Binding-site contacts:
Ligand atom C5 contacts residue ASN165 of chain 1.F at 3.7 Å.
Ligand atom O5 contacts residue GLU132 of chain 1.F at 4.0 Å.
Ligand atom O7 contacts residue TYR396 of chain 1.E at 4.2 Å.
Ligand atom O6 contacts residue ASN164 of chain 1.F at 4.3 Å.
Ligand atom C6 contacts residue ASN165 of chain 1.F at 4.4 Å.
Ligand atom C1 contacts residue GLU132 of chain 1.F at 3.6 Å.
Ligand atom C2 contacts residue ASN165 of chain 1.F at 2.5 Å.
Ligand atom O5 contacts residue ASN165 of chain 1.F at 2.4 Å (h-bond).
Ligand atom C8 contacts residue TYR396 of chain 1.E at 4.2 Å (hydrophobic).
Ligand atom C4 contacts residue ASN165 of chain 1.F at 4.3 Å.
Ligand atom C3 contacts residue ASN165 of chain 1.F at 3.8 Å.
Ligand atom N2 contacts residue ASN165 of chain 1.F at 2.9 Å (h-bond).
Ligand atom O6 contacts residue ASN165 of chain 1.F at 3.8 Å.
Ligand atom C1 contacts residue ASN165 of chain 1.F at 1.4 Å.
Ligand atom C7 contacts residue ASN165 of chain 1.F at 3.9 Å.

Sequence of chain 1.E:
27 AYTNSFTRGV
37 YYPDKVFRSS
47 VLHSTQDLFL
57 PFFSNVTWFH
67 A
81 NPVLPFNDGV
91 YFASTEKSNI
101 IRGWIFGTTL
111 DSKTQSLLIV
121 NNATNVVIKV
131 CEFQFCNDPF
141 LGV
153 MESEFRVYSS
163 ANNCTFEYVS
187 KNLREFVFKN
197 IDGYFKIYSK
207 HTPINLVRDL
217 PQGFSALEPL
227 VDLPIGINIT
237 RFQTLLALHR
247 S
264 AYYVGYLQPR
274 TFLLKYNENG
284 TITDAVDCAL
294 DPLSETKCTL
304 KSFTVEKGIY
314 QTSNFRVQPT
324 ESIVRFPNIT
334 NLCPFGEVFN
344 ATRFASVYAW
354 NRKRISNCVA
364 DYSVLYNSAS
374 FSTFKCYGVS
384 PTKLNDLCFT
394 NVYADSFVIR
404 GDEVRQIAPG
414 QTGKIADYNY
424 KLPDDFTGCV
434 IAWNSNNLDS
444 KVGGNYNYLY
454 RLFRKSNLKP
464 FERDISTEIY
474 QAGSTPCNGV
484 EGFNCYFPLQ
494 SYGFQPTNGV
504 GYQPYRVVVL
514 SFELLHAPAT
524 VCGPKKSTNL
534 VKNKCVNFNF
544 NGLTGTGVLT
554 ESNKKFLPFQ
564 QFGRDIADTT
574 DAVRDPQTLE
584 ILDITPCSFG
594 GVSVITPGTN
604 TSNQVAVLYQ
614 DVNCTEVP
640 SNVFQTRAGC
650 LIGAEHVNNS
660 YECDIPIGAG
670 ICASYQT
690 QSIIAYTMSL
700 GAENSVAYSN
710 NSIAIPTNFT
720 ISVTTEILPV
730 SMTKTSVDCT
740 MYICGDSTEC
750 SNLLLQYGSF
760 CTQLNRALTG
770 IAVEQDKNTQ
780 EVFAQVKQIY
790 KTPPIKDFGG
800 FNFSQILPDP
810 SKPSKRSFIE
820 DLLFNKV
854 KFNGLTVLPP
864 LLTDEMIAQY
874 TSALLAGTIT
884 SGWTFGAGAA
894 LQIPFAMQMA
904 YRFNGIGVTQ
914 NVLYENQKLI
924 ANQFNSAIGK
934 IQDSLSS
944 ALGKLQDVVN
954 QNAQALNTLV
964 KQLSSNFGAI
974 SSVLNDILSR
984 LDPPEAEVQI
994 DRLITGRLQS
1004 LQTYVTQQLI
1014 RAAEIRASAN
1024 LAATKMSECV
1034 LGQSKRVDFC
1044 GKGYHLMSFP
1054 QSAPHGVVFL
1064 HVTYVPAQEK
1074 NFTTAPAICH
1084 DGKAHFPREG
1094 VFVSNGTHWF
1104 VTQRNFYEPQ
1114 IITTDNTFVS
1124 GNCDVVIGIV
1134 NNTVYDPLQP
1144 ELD

Sequence of chain 1.F:
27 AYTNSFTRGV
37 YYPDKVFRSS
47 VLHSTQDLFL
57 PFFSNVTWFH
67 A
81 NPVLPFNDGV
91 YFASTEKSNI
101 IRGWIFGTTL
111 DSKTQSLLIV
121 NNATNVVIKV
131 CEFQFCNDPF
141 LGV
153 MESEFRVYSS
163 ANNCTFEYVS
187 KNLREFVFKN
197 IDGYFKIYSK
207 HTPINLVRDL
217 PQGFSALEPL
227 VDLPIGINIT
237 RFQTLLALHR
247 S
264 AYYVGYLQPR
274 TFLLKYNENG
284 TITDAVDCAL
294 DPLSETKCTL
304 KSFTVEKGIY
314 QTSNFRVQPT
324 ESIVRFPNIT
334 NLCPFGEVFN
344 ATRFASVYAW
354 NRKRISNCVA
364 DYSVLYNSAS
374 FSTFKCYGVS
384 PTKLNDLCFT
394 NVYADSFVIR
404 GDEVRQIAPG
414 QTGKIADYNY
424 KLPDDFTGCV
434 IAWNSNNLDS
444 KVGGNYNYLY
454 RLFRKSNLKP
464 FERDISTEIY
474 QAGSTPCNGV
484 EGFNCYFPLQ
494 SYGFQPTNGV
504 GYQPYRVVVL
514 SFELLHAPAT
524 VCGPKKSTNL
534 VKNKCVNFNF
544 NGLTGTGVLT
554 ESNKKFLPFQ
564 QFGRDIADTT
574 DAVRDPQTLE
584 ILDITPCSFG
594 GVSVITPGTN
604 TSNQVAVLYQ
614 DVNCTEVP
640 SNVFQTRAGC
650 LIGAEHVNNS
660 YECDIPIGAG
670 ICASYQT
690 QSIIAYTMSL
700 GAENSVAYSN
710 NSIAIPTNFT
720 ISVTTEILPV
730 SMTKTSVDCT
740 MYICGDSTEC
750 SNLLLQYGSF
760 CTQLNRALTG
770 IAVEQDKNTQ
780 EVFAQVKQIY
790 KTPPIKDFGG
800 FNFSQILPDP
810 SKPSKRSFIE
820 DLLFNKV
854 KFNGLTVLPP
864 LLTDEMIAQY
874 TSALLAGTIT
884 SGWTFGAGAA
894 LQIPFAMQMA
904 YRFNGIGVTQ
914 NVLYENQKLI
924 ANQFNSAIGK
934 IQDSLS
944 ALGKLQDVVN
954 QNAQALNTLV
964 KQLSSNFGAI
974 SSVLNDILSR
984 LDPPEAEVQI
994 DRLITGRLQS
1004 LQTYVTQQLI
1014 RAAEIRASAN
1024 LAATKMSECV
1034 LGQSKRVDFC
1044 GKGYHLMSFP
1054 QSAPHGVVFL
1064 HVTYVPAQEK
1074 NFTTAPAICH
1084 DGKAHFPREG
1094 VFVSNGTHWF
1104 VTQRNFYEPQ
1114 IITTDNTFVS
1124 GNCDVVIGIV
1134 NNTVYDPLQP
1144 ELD

The protein below binds the small molecule below.
Small molecule (SMILES): CC(=O)N[C@@H]1[C@@H](O)[C@H](O)[C@@H](CO)O[C@H]1O